Sequence of chain 1.I:
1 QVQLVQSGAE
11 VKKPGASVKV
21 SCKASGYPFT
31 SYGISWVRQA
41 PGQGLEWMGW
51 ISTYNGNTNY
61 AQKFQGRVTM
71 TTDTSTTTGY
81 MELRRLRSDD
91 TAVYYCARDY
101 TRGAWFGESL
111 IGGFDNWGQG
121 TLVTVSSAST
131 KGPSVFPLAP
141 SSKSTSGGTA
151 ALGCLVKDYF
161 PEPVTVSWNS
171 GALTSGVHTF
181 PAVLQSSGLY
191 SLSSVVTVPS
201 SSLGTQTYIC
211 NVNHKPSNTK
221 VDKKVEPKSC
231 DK

This small molecule binds to this protein.
Small molecule (SMILES): NCC(=O)O

Binding-site contacts:
Ligand atom O contacts residue TYR54 of chain 1.I at 4.5 Å.
Ligand atom O contacts residue THR72 of chain 1.I at 3.9 Å.
Ligand atom C contacts residue THR72 of chain 1.I at 4.3 Å.
Ligand atom N contacts residue THR72 of chain 1.I at 3.6 Å (h-bond).
Ligand atom CA contacts residue THR74 of chain 1.I at 4.4 Å.
Ligand atom O contacts residue THR74 of chain 1.I at 3.7 Å.
Ligand atom O contacts residue GLY56 of chain 1.I at 4.4 Å.
Ligand atom C contacts residue THR74 of chain 1.I at 4.3 Å.
Ligand atom CA contacts residue THR72 of chain 1.I at 3.4 Å.
Ligand atom OXT contacts residue ASN55 of chain 1.I at 4.0 Å.
Ligand atom O contacts residue THR53 of chain 1.I at 3.9 Å.
Ligand atom OXT contacts residue GLY56 of chain 1.I at 4.3 Å.
Ligand atom N contacts residue THR74 of chain 1.I at 3.5 Å (h-bond).